This small molecule binds to this protein.
Small molecule (SMILES): C[C@@H]1O[C@@H](O)[C@@H](O)[C@H](O)[C@@H]1O

Binding-site contacts:
Ligand atom C3 contacts residue THR283 of chain 1.B at 2.6 Å.
Ligand atom C1 contacts residue THR283 of chain 1.B at 1.4 Å.
Ligand atom O3 contacts residue GLY281 of chain 1.B at 3.1 Å (h-bond).
Ligand atom O5 contacts residue THR283 of chain 1.B at 2.3 Å (h-bond).
Ligand atom C4 contacts residue GLY281 of chain 1.B at 4.3 Å.
Ligand atom C5 contacts residue SER295 of chain 1.B at 4.3 Å.
Ligand atom C2 contacts residue GLY281 of chain 1.B at 4.2 Å.
Ligand atom C3 contacts residue ALA282 of chain 1.B at 4.2 Å (hydrophobic).
Ligand atom O2 contacts residue THR283 of chain 1.B at 2.8 Å (h-bond).
Ligand atom C3 contacts residue GLY281 of chain 1.B at 3.3 Å.
Ligand atom O2 contacts residue ALA282 of chain 1.B at 3.8 Å.
Ligand atom O4 contacts residue THR283 of chain 1.B at 4.1 Å.
Ligand atom C5 contacts residue THR283 of chain 1.B at 2.5 Å.
Ligand atom C4 contacts residue THR283 of chain 1.B at 3.0 Å.
Ligand atom C6 contacts residue SER295 of chain 1.B at 4.4 Å.
Ligand atom C2 contacts residue THR283 of chain 1.B at 2.3 Å.
Ligand atom O2 contacts residue GLY281 of chain 1.B at 3.9 Å.
Ligand atom C6 contacts residue THR283 of chain 1.B at 3.9 Å.
Ligand atom O3 contacts residue THR283 of chain 1.B at 4.0 Å.

Sequence of chain 1.B:
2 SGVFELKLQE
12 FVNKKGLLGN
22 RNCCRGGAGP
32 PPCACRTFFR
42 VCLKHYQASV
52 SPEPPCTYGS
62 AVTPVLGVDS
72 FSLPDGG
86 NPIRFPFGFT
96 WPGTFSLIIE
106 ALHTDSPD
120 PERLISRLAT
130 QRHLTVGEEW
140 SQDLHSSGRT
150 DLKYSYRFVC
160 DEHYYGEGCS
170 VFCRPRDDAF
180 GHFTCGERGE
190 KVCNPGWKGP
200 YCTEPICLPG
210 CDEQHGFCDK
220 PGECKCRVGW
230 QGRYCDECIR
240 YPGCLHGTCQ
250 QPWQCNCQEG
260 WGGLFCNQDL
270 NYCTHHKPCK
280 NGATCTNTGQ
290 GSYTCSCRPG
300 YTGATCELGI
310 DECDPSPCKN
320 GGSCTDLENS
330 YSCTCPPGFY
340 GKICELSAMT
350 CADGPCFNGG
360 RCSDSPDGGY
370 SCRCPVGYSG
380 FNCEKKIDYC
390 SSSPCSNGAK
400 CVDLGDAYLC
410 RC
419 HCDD